Binding-site contacts:
Ligand atom C5 contacts residue PRO92 of chain 1.C at 3.2 Å (hydrophobic).
Ligand atom C4M contacts residue MET91 of chain 1.G at 4.0 Å (hydrophobic).
Ligand atom C1M contacts residue GLY82 of chain 1.G at 4.0 Å.
Ligand atom C7 contacts residue MET91 of chain 1.G at 4.2 Å (hydrophobic).
Ligand atom C4M contacts residue HIS95 of chain 1.C at 3.3 Å.
Ligand atom O2 contacts residue ALA87 of chain 1.G at 3.5 Å.
Ligand atom C5 contacts residue MET91 of chain 1.G at 3.4 Å (hydrophobic).
Ligand atom C6 contacts residue MET91 of chain 1.G at 3.6 Å (hydrophobic).
Ligand atom O4 contacts residue HIS95 of chain 1.C at 2.3 Å (h-bond).
Ligand atom C3M contacts residue ALA87 of chain 1.G at 4.5 Å (hydrophobic).
Ligand atom C5 contacts residue HIS95 of chain 1.C at 3.5 Å.
Ligand atom C6 contacts residue HIS95 of chain 1.C at 4.1 Å.
Ligand atom O2 contacts residue GLY82 of chain 1.G at 3.8 Å.
Ligand atom C1 contacts residue MET91 of chain 1.G at 3.7 Å (hydrophobic).
Ligand atom C3 contacts residue MET91 of chain 1.G at 3.4 Å (hydrophobic).
Ligand atom C4 contacts residue MET91 of chain 1.G at 3.3 Å (hydrophobic).
Ligand atom O4 contacts residue MET91 of chain 1.G at 4.1 Å.
Ligand atom O5 contacts residue MET91 of chain 1.G at 3.7 Å.
Ligand atom C6 contacts residue PRO92 of chain 1.C at 3.4 Å (hydrophobic).
Ligand atom C3M contacts residue TYR144 of chain 1.C at 4.1 Å (hydrophobic).
Ligand atom O5 contacts residue MET195 of chain 1.C at 3.7 Å.
Ligand atom C2 contacts residue HIS95 of chain 1.C at 3.9 Å.
Ligand atom C4M contacts residue MET188 of chain 1.C at 4.4 Å (hydrophobic).
Ligand atom O3 contacts residue HIS95 of chain 1.C at 3.6 Å.
Ligand atom C4 contacts residue PRO92 of chain 1.C at 4.2 Å (hydrophobic).
Ligand atom C3 contacts residue HIS95 of chain 1.C at 3.9 Å.
Ligand atom O5 contacts residue SER192 of chain 1.C at 4.2 Å.
Ligand atom C4M contacts residue SER192 of chain 1.C at 3.1 Å.
Ligand atom C4 contacts residue HIS95 of chain 1.C at 3.1 Å.
Ligand atom O4 contacts residue PRO92 of chain 1.C at 4.5 Å.
Ligand atom O2 contacts residue HIS95 of chain 1.C at 3.4 Å (h-bond).
Ligand atom O4 contacts residue SER192 of chain 1.C at 3.8 Å.
Ligand atom C2 contacts residue MET91 of chain 1.G at 3.6 Å (hydrophobic).
Ligand atom C2 contacts residue ALA87 of chain 1.G at 4.2 Å (hydrophobic).
Ligand atom C7 contacts residue PRO92 of chain 1.C at 3.5 Å (hydrophobic).
Ligand atom O5 contacts residue HIS95 of chain 1.C at 3.8 Å.
Ligand atom O5 contacts residue PRO92 of chain 1.C at 3.0 Å (h-bond).
Ligand atom C1 contacts residue HIS95 of chain 1.C at 4.2 Å.
Ligand atom O3 contacts residue MET91 of chain 1.G at 4.3 Å.

Sequence of chain 1.G:
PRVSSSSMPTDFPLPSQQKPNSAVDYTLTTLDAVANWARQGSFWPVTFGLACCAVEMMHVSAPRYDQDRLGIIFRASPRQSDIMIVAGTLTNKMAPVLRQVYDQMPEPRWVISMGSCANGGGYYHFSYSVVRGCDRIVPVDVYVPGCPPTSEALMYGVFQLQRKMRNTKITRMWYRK

A small-molecule ligand and the protein it binds are described below.
Small molecule (SMILES): COC1=C(OC)C(=O)C(C/C=C(\C)CC/C=C(\C)CC/C=C(\C)CC/C=C(/C)CC/C=C(\C)CC/C=C(\C)CC/C=C(\C)CC/C=C(/C)CCC=C(C)C)=C(C)C1=O

Sequence of chain 1.C:
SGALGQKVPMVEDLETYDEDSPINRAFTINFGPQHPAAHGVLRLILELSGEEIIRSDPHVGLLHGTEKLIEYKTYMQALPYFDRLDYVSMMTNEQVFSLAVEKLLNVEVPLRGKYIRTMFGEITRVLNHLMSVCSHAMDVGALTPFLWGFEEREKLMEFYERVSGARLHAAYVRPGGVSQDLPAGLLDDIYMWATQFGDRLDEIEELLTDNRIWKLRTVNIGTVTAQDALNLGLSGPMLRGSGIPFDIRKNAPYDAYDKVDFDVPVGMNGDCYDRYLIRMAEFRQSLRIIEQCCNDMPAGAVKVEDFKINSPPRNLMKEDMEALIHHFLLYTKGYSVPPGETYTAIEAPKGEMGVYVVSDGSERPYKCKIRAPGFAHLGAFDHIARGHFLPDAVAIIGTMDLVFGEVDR